Sequence of chain 28.B:
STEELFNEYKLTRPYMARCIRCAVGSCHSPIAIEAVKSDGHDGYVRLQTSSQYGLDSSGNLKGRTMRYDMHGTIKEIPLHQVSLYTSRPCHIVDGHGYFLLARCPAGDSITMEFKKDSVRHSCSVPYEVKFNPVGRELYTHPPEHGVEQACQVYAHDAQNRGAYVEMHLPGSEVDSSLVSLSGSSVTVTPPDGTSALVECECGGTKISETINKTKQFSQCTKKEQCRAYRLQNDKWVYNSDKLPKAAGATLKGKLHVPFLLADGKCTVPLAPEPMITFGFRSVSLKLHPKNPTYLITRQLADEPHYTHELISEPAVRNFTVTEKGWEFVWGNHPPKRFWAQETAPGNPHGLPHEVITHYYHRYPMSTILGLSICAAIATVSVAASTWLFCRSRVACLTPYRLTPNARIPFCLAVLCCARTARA

Binding-site contacts:
Ligand atom N2 contacts residue GLU305 of chain 16.A at 4.4 Å.
Ligand atom O6 contacts residue SER284 of chain 28.B at 2.4 Å (h-bond).
Ligand atom C6 contacts residue SER284 of chain 28.B at 3.4 Å.
Ligand atom O7 contacts residue GLU305 of chain 16.A at 2.4 Å (salt-bridge).
Ligand atom C8 contacts residue GLU305 of chain 16.A at 4.5 Å.
Ligand atom C5 contacts residue SER284 of chain 28.B at 4.5 Å.
Ligand atom C6 contacts residue ASN318 of chain 28.B at 3.2 Å.
Ligand atom O5 contacts residue SER284 of chain 28.B at 4.2 Å.
Ligand atom C7 contacts residue GLU305 of chain 16.A at 3.6 Å.
Ligand atom O6 contacts residue ASN318 of chain 28.B at 2.9 Å (h-bond).

A small-molecule ligand and the protein it binds are described below.
Small molecule (SMILES): CC(=O)N[C@@H]1[C@@H](O)[C@H](O)[C@@H](CO)O[C@H]1O

Sequence of chain 16.A:
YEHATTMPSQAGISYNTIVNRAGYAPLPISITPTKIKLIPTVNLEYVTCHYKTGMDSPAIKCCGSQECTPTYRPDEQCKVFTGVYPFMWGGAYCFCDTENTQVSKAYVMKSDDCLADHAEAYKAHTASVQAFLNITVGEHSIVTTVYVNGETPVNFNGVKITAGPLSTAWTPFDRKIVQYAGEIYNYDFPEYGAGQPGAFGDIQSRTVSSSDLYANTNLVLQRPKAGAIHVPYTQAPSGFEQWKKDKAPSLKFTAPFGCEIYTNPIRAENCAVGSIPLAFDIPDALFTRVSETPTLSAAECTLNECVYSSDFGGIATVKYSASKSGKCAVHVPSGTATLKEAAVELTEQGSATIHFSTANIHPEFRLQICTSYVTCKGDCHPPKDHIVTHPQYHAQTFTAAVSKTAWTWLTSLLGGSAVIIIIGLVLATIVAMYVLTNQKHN